Binding-site contacts:
Ligand atom O5 contacts residue GLU52 of chain 1.D at 3.5 Å.
Ligand atom C2 contacts residue ASN49 of chain 1.D at 2.4 Å.
Ligand atom C1 contacts residue GLU52 of chain 1.D at 3.6 Å.
Ligand atom C1 contacts residue ASN49 of chain 1.D at 1.4 Å.
Ligand atom N2 contacts residue ASN49 of chain 1.D at 2.9 Å (h-bond).
Ligand atom C5 contacts residue GLU52 of chain 1.D at 4.5 Å.
Ligand atom O5 contacts residue ASN49 of chain 1.D at 2.3 Å (h-bond).
Ligand atom C8 contacts residue ASN49 of chain 1.D at 4.3 Å.
Ligand atom C6 contacts residue GLU52 of chain 1.D at 4.3 Å.
Ligand atom C3 contacts residue ASN49 of chain 1.D at 3.8 Å.
Ligand atom O7 contacts residue ASN49 of chain 1.D at 2.9 Å (h-bond).
Ligand atom C7 contacts residue GLU52 of chain 1.D at 4.1 Å.
Ligand atom O6 contacts residue GLU52 of chain 1.D at 4.3 Å.
Ligand atom C7 contacts residue ASN49 of chain 1.D at 3.1 Å.
Ligand atom O7 contacts residue GLU52 of chain 1.D at 3.1 Å (salt-bridge).
Ligand atom N2 contacts residue GLU52 of chain 1.D at 4.4 Å.
Ligand atom C5 contacts residue ASN49 of chain 1.D at 3.6 Å.
Ligand atom C2 contacts residue GLU52 of chain 1.D at 3.7 Å.
Ligand atom C4 contacts residue ASN49 of chain 1.D at 4.2 Å.

This small molecule binds to this protein.
Small molecule (SMILES): CC(=O)N[C@@H]1[C@@H](O)[C@H](O)[C@@H](CO)O[C@H]1O

Sequence of chain 1.D:
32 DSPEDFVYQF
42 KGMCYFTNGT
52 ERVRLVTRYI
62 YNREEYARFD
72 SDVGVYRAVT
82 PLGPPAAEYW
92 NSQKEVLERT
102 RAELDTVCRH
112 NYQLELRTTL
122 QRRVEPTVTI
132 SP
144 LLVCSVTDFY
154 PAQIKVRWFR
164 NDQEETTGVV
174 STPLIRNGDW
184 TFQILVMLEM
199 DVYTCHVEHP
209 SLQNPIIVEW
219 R